Binding-site contacts:
Ligand atom CD2 contacts residue FZZ1 of chain 2.C at 3.5 Å.
Ligand atom C1 contacts residue LEU439 of chain 2.A at 3.0 Å (hydrophobic).
Ligand atom C1 contacts residue MET283 of chain 2.A at 3.5 Å (hydrophobic).
Ligand atom CE1 contacts residue 4LU1 of chain 2.B at 3.3 Å.
Ligand atom CA contacts residue 4LU1 of chain 2.B at 3.3 Å.
Ligand atom CZ contacts residue PHE437 of chain 2.A at 3.7 Å (hydrophobic).
Ligand atom O contacts residue 4LU1 of chain 2.B at 2.6 Å.
Ligand atom CE1 contacts residue TYR394 of chain 2.A at 3.6 Å (hydrophobic).
Ligand atom CE2 contacts residue FZZ1 of chain 2.C at 3.5 Å.
Ligand atom CD1 contacts residue FZZ1 of chain 2.C at 3.4 Å.
Ligand atom CD2 contacts residue 4LU1 of chain 2.B at 3.5 Å.
Ligand atom CE2 contacts residue PHE437 of chain 2.A at 3.5 Å (hydrophobic).
Ligand atom C contacts residue ARG173 of chain 2.A at 3.3 Å.
Ligand atom C contacts residue LEU439 of chain 2.A at 3.5 Å (hydrophobic).
Ligand atom CE1 contacts residue FZZ1 of chain 2.C at 3.5 Å.
Ligand atom O contacts residue FZZ1 of chain 2.C at 2.7 Å (h-bond).
Ligand atom CB contacts residue 4LU1 of chain 2.B at 3.2 Å.
Ligand atom C contacts residue FZZ1 of chain 2.C at 3.3 Å.
Ligand atom CA contacts residue FZZ1 of chain 2.C at 3.3 Å.
Ligand atom CG contacts residue LEU439 of chain 2.A at 3.5 Å (hydrophobic).
Ligand atom CZ contacts residue 4LU1 of chain 2.B at 3.5 Å.
Ligand atom CB contacts residue LEU439 of chain 2.A at 2.9 Å (hydrophobic).
Ligand atom CE2 contacts residue 4LU1 of chain 2.B at 3.5 Å.
Ligand atom CZ contacts residue GLN190 of chain 2.A at 3.4 Å.
Ligand atom CZ contacts residue TYR394 of chain 2.A at 3.8 Å (hydrophobic).
Ligand atom CB contacts residue FZZ1 of chain 2.C at 3.0 Å.
Ligand atom OXT contacts residue 4LU1 of chain 2.B at 3.8 Å.
Ligand atom CZ contacts residue FZZ1 of chain 2.C at 3.8 Å.
Ligand atom OXT contacts residue GLU282 of chain 2.A at 3.2 Å.
Ligand atom CA contacts residue LEU439 of chain 2.A at 2.8 Å (hydrophobic).
Ligand atom CE1 contacts residue PHE437 of chain 2.A at 3.7 Å (hydrophobic).
Ligand atom CD1 contacts residue 4LU1 of chain 2.B at 3.1 Å.
Ligand atom CG contacts residue FZZ1 of chain 2.C at 3.5 Å.
Ligand atom C contacts residue 4LU1 of chain 2.B at 3.0 Å.
Ligand atom CD2 contacts residue PHE437 of chain 2.A at 3.7 Å (hydrophobic).
Ligand atom CE1 contacts residue GLN190 of chain 2.A at 3.5 Å.
Ligand atom OXT contacts residue PHE280 of chain 2.A at 3.8 Å.
Ligand atom OXT contacts residue ARG173 of chain 2.A at 3.0 Å (salt-bridge).
Ligand atom O contacts residue ARG173 of chain 2.A at 3.0 Å.
Ligand atom CG contacts residue 4LU1 of chain 2.B at 3.4 Å.

Sequence of chain 2.A:
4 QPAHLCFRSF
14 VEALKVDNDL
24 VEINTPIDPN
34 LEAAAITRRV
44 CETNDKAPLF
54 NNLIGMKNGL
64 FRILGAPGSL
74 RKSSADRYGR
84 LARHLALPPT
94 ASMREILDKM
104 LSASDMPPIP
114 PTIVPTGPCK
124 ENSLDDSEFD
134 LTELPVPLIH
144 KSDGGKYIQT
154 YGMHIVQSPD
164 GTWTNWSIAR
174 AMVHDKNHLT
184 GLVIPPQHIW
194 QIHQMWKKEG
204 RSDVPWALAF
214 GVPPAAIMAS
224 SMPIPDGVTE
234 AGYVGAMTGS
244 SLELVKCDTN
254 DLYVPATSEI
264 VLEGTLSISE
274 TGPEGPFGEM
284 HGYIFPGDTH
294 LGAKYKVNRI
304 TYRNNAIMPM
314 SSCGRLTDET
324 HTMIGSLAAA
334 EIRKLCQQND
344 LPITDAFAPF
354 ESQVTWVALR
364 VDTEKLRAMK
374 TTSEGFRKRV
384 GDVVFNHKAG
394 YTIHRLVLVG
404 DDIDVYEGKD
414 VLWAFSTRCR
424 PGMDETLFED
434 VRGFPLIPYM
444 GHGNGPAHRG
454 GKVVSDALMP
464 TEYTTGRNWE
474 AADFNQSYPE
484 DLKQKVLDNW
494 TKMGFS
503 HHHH

This protein binds this small molecule.
Small molecule (SMILES): C/C(=C\c1ccccc1)C(=O)O